This small molecule binds to this protein.
Small molecule (SMILES): O=c1ccn([C@H]2C[C@H](O)[C@@H](CO[P](=O)(O)N[P](=O)(O)OP(=O)(O)O)O2)c(=O)[nH]1

Binding-site contacts:
Ligand atom PG contacts residue MG1 of chain 1.I at 3.5 Å.
Ligand atom O3B contacts residue MG1 of chain 1.I at 4.0 Å.
Ligand atom O3' contacts residue TYR271 of chain 1.A at 3.4 Å (h-bond).
Ligand atom O3G contacts residue MG1 of chain 1.I at 2.2 Å.
Ligand atom O2G contacts residue ARG149 of chain 1.A at 3.9 Å.
Ligand atom O2 contacts residue TYR271 of chain 1.A at 2.7 Å (h-bond).
Ligand atom C2' contacts residue TYR271 of chain 1.A at 3.7 Å (hydrophobic).
Ligand atom O1B contacts residue GLY179 of chain 1.A at 3.7 Å.
Ligand atom O2B contacts residue ASP192 of chain 1.A at 3.2 Å (salt-bridge).
Ligand atom O2G contacts residue GLY189 of chain 1.A at 3.1 Å (h-bond).
Ligand atom N3A contacts residue MG1 of chain 1.I at 3.8 Å.
Ligand atom O3' contacts residue THR273 of chain 1.A at 4.0 Å.
Ligand atom C4' contacts residue PHE272 of chain 1.A at 3.8 Å (hydrophobic).
Ligand atom C1' contacts residue PHE272 of chain 1.A at 3.9 Å (hydrophobic).
Ligand atom O4' contacts residue PHE272 of chain 1.A at 3.6 Å.
Ligand atom O2B contacts residue ASP190 of chain 1.A at 4.0 Å.
Ligand atom O3' contacts residue GLY274 of chain 1.A at 3.5 Å (h-bond).
Ligand atom PA contacts residue MG1 of chain 1.I at 3.2 Å.
Ligand atom O3' contacts residue PHE272 of chain 1.A at 3.7 Å.
Ligand atom O1A contacts residue ASP192 of chain 1.A at 3.0 Å (salt-bridge).
Ligand atom O1G contacts residue GLY189 of chain 1.A at 3.8 Å.
Ligand atom O1B contacts residue ARG183 of chain 1.A at 2.8 Å (salt-bridge).
Ligand atom O2G contacts residue MG1 of chain 1.I at 4.0 Å.
Ligand atom O1A contacts residue MG1 of chain 1.I at 2.0 Å.
Ligand atom PB contacts residue MG1 of chain 1.I at 3.5 Å.
Ligand atom O2G contacts residue SER188 of chain 1.A at 3.5 Å.
Ligand atom C1' contacts residue TYR271 of chain 1.A at 3.9 Å (hydrophobic).
Ligand atom C2 contacts residue TYR271 of chain 1.A at 3.7 Å (hydrophobic).
Ligand atom O2G contacts residue SER180 of chain 1.A at 2.3 Å (h-bond).
Ligand atom PB contacts residue SER180 of chain 1.A at 3.7 Å.
Ligand atom O2B contacts residue SER180 of chain 1.A at 3.5 Å (h-bond).
Ligand atom O1B contacts residue SER180 of chain 1.A at 3.0 Å (h-bond).
Ligand atom O1G contacts residue ARG149 of chain 1.A at 4.0 Å.
Ligand atom O2B contacts residue GLY179 of chain 1.A at 3.7 Å.
Ligand atom C5' contacts residue PHE272 of chain 1.A at 3.9 Å (hydrophobic).
Ligand atom O1A contacts residue ASP190 of chain 1.A at 3.2 Å (salt-bridge).
Ligand atom PG contacts residue GLY189 of chain 1.A at 3.5 Å.
Ligand atom O2B contacts residue MG1 of chain 1.I at 2.0 Å.
Ligand atom O3G contacts residue ASP190 of chain 1.A at 3.2 Å (salt-bridge).
Ligand atom PG contacts residue SER180 of chain 1.A at 3.6 Å.

Sequence of chain 1.A:
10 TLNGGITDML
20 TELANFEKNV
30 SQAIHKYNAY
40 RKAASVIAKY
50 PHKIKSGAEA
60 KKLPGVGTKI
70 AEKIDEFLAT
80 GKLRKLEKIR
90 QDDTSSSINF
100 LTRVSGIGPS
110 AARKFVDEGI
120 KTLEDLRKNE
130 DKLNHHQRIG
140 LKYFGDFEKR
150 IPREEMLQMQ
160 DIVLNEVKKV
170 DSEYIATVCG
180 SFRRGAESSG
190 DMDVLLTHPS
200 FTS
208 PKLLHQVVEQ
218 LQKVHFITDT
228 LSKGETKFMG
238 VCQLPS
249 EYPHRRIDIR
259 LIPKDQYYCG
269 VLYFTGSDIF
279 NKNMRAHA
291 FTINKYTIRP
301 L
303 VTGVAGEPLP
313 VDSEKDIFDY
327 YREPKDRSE